Sequence of chain 2.A:
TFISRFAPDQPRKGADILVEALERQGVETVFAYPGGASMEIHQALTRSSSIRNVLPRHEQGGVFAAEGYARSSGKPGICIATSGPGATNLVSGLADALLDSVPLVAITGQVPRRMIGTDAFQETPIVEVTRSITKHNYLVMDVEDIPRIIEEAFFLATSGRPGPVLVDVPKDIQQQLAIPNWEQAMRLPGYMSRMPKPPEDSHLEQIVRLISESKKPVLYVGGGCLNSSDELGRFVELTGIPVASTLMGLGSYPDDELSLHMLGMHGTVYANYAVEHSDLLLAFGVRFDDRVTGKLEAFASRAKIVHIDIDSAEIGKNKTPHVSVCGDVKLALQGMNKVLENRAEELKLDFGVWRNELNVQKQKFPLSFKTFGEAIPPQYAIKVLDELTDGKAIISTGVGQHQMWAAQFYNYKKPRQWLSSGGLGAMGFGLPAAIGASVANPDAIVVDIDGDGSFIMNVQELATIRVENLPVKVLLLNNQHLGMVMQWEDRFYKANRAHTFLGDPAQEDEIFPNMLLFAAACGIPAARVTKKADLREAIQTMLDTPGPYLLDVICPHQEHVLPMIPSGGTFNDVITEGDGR

Binding-site contacts:
Ligand atom O12 contacts residue PHE121 of chain 2.A at 3.6 Å.
Ligand atom C26 contacts residue LYS171 of chain 2.A at 3.8 Å.
Ligand atom N18 contacts residue ARG292 of chain 1.A at 3.0 Å (salt-bridge).
Ligand atom N03 contacts residue LYS171 of chain 2.A at 3.1 Å (salt-bridge).
Ligand atom O16 contacts residue LYS171 of chain 2.A at 3.2 Å.
Ligand atom O20 contacts residue TRP489 of chain 1.A at 3.6 Å (h-bond).
Ligand atom O27 contacts residue TRP489 of chain 1.A at 3.5 Å.
Ligand atom C21 contacts residue PHE121 of chain 2.A at 3.7 Å (hydrophobic).
Ligand atom C02 contacts residue TRP489 of chain 1.A at 3.5 Å (hydrophobic).
Ligand atom O27 contacts residue GLY36 of chain 2.A at 3.3 Å.
Ligand atom C22 contacts residue MET266 of chain 1.A at 3.6 Å (hydrophobic).
Ligand atom C19 contacts residue TRP489 of chain 1.A at 3.4 Å (hydrophobic).
Ligand atom C09 contacts residue VAL111 of chain 2.A at 3.6 Å (hydrophobic).
Ligand atom O01 contacts residue ARG292 of chain 1.A at 2.5 Å (salt-bridge).
Ligand atom C23 contacts residue FAD1 of chain 1.C at 3.6 Å.
Ligand atom O14 contacts residue LYS171 of chain 2.A at 3.6 Å.
Ligand atom C23 contacts residue MET485 of chain 1.A at 3.7 Å (hydrophobic).
Ligand atom C09 contacts residue PHE121 of chain 2.A at 3.6 Å (hydrophobic).
Ligand atom C13 contacts residue ALA37 of chain 2.A at 3.5 Å (hydrophobic).
Ligand atom C23 contacts residue HIS267 of chain 1.A at 3.4 Å.
Ligand atom C13 contacts residue GLY36 of chain 2.A at 3.8 Å.
Ligand atom C25 contacts residue TRP489 of chain 1.A at 3.7 Å (hydrophobic).
Ligand atom O01 contacts residue SER568 of chain 1.A at 3.2 Å (h-bond).
Ligand atom O16 contacts residue PRO112 of chain 2.A at 3.7 Å.
Ligand atom C07 contacts residue ARG292 of chain 1.A at 3.8 Å.
Ligand atom C06 contacts residue ARG292 of chain 1.A at 3.7 Å.
Ligand atom C25 contacts residue GLY36 of chain 2.A at 3.5 Å.
Ligand atom N24 contacts residue TRP489 of chain 1.A at 3.5 Å.
Ligand atom C21 contacts residue ARG292 of chain 1.A at 3.7 Å.
Ligand atom C07 contacts residue ASP291 of chain 1.A at 3.8 Å.
Ligand atom N18 contacts residue TRP489 of chain 1.A at 3.2 Å.
Ligand atom O27 contacts residue LYS171 of chain 2.A at 2.6 Å (salt-bridge).
Ligand atom C06 contacts residue SER568 of chain 1.A at 3.4 Å.
Ligand atom C08 contacts residue MET115 of chain 2.A at 3.6 Å (hydrophobic).
Ligand atom O15 contacts residue SER568 of chain 1.A at 2.9 Å (h-bond).
Ligand atom N17 contacts residue TRP489 of chain 1.A at 3.2 Å.
Ligand atom C26 contacts residue TRP489 of chain 1.A at 3.4 Å (hydrophobic).
Ligand atom C13 contacts residue GLN122 of chain 2.A at 3.6 Å.
Ligand atom C07 contacts residue MET115 of chain 2.A at 3.7 Å (hydrophobic).
Ligand atom C02 contacts residue ARG292 of chain 1.A at 3.8 Å.

Sequence of chain 1.A:
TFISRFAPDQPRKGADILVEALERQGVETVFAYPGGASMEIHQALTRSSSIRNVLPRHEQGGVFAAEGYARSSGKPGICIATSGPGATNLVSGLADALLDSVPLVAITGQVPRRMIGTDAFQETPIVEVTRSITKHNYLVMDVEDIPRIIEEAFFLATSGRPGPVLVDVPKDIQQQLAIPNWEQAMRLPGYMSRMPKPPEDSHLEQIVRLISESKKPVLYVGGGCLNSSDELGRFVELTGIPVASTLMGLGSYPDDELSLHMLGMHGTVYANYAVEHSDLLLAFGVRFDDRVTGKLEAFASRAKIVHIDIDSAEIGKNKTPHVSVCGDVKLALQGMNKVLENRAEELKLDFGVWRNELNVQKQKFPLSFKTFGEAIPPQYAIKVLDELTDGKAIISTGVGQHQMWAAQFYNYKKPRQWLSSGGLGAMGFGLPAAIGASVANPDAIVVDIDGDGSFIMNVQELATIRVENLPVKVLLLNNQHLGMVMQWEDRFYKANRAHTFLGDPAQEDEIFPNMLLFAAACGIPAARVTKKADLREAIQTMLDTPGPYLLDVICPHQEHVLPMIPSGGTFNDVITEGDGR

This small molecule binds to this protein.
Small molecule (SMILES): CCCOc1nn(C(=O)NS(=O)(=O)c2ccccc2C(=O)OC)c(=O)n1C